Binding-site contacts:
Ligand atom N10 contacts residue LYS25 of chain 3.C at 3.7 Å.
Ligand atom C10 contacts residue GOL1 of chain 3.BA at 4.1 Å.
Ligand atom C6A contacts residue GOL1 of chain 3.BA at 3.6 Å.
Ligand atom C8 contacts residue ALA330 of chain 3.C at 3.7 Å (hydrophobic).
Ligand atom C10 contacts residue ALA330 of chain 3.C at 3.6 Å (hydrophobic).
Ligand atom C2 contacts residue VAL2 of chain 3.C at 3.7 Å (hydrophobic).
Ligand atom C7 contacts residue SER331 of chain 3.C at 3.6 Å.
Ligand atom C6A contacts residue ALA330 of chain 3.C at 3.6 Å (hydrophobic).
Ligand atom C6 contacts residue SER331 of chain 3.C at 4.3 Å.
Ligand atom C8 contacts residue SER331 of chain 3.C at 4.3 Å.
Ligand atom C9 contacts residue VAL2 of chain 3.C at 3.8 Å (hydrophobic).
Ligand atom C8 contacts residue VAL327 of chain 3.C at 3.8 Å (hydrophobic).
Ligand atom C9 contacts residue LYS25 of chain 3.C at 3.5 Å.
Ligand atom C10 contacts residue VAL2 of chain 3.C at 3.7 Å (hydrophobic).
Ligand atom C7 contacts residue GOL1 of chain 3.BA at 3.1 Å.
Ligand atom C6 contacts residue GOL1 of chain 3.BA at 3.7 Å.
Ligand atom N10 contacts residue VAL2 of chain 3.C at 2.9 Å (h-bond).
Ligand atom C6 contacts residue ALA330 of chain 3.C at 3.5 Å (hydrophobic).
Ligand atom C1A contacts residue VAL2 of chain 3.C at 3.6 Å (hydrophobic).
Ligand atom C7 contacts residue VAL327 of chain 3.C at 4.1 Å (hydrophobic).
Ligand atom N10 contacts residue ALA330 of chain 3.C at 3.7 Å.
Ligand atom C9 contacts residue ALA330 of chain 3.C at 3.7 Å (hydrophobic).
Ligand atom N1 contacts residue VAL2 of chain 3.C at 2.9 Å (h-bond).
Ligand atom C8 contacts residue GOL1 of chain 3.BA at 3.4 Å.
Ligand atom C6A contacts residue SER331 of chain 3.C at 4.2 Å.
Ligand atom C7 contacts residue ALA330 of chain 3.C at 3.6 Å (hydrophobic).
Ligand atom C9 contacts residue GOL1 of chain 3.BA at 3.8 Å.
Ligand atom C5 contacts residue ALA330 of chain 3.C at 4.0 Å (hydrophobic).
Ligand atom C1A contacts residue ALA330 of chain 3.C at 4.4 Å (hydrophobic).
Ligand atom N10 contacts residue GOL1 of chain 3.BA at 4.1 Å.

Sequence of chain 3.C:
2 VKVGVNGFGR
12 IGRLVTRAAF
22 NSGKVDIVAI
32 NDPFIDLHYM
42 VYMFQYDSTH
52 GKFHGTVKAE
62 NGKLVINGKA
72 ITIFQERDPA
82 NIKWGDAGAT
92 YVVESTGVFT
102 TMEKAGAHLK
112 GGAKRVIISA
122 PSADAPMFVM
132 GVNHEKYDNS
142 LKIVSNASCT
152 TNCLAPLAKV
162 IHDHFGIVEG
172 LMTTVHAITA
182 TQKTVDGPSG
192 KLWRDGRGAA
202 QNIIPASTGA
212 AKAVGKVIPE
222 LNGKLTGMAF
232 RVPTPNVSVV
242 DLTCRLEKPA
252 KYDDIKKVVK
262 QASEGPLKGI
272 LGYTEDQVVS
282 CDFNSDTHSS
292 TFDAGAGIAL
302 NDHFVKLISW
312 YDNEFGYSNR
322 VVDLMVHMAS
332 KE

The small molecule below binds the protein below.
Small molecule (SMILES): c1cnc2c(c1)ccc1cccnc12